Binding-site contacts:
Ligand atom C7 contacts residue TRP220 of chain 1.A at 3.9 Å (hydrophobic).
Ligand atom C7 contacts residue ASN164 of chain 1.A at 3.8 Å.
Ligand atom C6 contacts residue GLY235 of chain 1.A at 4.3 Å.
Ligand atom N2 contacts residue ASN164 of chain 1.A at 3.0 Å (h-bond).
Ligand atom C5 contacts residue ASN164 of chain 1.A at 3.6 Å.
Ligand atom O6 contacts residue ARG160 of chain 1.A at 4.1 Å.
Ligand atom O7 contacts residue LYS168 of chain 1.A at 4.0 Å.
Ligand atom C8 contacts residue TRP220 of chain 1.A at 3.7 Å (hydrophobic).
Ligand atom C8 contacts residue ASN164 of chain 1.A at 4.5 Å.
Ligand atom C4 contacts residue ASN164 of chain 1.A at 4.3 Å.
Ligand atom O5 contacts residue ASN164 of chain 1.A at 2.4 Å (h-bond).
Ligand atom C3 contacts residue ASN164 of chain 1.A at 3.9 Å.
Ligand atom O7 contacts residue ASN164 of chain 1.A at 4.5 Å.
Ligand atom O7 contacts residue TRP220 of chain 1.A at 4.0 Å.
Ligand atom C2 contacts residue ASN164 of chain 1.A at 2.5 Å.
Ligand atom C1 contacts residue ASN164 of chain 1.A at 1.4 Å.
Ligand atom O6 contacts residue ALA161 of chain 1.A at 4.3 Å.

The protein below binds the small molecule below.
Small molecule (SMILES): CC(=O)N[C@@H]1[C@@H](O)[C@H](O)[C@@H](CO)O[C@H]1O

Sequence of chain 1.A:
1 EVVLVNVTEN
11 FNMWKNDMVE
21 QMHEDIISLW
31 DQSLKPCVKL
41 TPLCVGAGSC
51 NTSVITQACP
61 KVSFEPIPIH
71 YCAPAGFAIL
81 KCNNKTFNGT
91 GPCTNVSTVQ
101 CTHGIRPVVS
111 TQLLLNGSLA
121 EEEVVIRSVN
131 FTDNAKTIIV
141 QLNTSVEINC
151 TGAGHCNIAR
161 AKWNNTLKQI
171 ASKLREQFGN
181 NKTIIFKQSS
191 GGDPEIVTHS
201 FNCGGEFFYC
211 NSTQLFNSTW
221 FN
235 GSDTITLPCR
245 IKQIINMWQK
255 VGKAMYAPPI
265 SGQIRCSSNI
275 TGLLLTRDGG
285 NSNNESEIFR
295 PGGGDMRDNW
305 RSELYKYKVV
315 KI